The small molecule below binds the protein below.
Small molecule (SMILES): CC(=O)N[C@H]1[C@H](O[C@H]2[C@H](O)[C@@H](NC(C)=O)CO[C@@H]2CO)O[C@H](CO)[C@@H](O)[C@@H]1O

Sequence of chain 1.C:
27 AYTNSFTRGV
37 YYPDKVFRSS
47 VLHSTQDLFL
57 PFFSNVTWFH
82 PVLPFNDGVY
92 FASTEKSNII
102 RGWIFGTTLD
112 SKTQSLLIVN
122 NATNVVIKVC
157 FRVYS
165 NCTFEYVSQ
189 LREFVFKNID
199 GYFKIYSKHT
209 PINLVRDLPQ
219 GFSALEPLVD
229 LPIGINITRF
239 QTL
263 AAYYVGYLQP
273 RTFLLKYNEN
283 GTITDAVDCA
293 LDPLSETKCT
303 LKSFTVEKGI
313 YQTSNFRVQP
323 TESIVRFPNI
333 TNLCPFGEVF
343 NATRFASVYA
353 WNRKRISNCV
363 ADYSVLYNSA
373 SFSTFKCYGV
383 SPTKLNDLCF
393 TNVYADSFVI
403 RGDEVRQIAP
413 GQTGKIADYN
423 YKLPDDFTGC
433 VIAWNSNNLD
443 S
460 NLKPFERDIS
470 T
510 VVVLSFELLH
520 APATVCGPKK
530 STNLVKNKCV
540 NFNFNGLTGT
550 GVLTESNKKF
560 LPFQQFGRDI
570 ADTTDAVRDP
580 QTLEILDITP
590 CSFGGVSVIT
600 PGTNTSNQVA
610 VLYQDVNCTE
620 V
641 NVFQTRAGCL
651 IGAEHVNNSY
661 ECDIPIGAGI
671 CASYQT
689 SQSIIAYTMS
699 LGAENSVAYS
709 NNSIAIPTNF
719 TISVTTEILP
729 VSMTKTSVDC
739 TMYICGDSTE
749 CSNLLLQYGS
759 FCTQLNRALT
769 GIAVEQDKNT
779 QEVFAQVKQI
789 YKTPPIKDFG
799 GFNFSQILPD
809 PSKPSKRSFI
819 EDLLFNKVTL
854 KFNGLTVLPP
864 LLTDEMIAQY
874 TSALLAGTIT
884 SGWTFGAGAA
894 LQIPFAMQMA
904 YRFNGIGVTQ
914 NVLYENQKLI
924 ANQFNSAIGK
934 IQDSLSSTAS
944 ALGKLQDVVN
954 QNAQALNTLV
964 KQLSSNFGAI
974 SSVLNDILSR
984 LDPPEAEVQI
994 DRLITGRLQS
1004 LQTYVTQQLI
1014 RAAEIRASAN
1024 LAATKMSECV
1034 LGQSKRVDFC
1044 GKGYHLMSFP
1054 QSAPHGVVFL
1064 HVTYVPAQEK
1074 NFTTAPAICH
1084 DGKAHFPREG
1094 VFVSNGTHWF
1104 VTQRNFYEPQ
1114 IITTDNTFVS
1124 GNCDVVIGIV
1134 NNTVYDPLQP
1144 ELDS

Binding-site contacts:
Ligand atom O6 contacts residue PHE1103 of chain 1.C at 4.3 Å.
Ligand atom O5 contacts residue PHE1103 of chain 1.C at 3.8 Å.
Ligand atom O7 contacts residue HIS1101 of chain 1.C at 3.5 Å.
Ligand atom C7 contacts residue HIS1101 of chain 1.C at 4.0 Å.
Ligand atom O4 contacts residue HIS1101 of chain 1.C at 3.8 Å.
Ligand atom C7 contacts residue ASN1098 of chain 1.C at 4.0 Å.
Ligand atom C3 contacts residue HIS1101 of chain 1.C at 4.0 Å.
Ligand atom N2 contacts residue THR1100 of chain 1.C at 4.2 Å.
Ligand atom C3 contacts residue ASN1098 of chain 1.C at 3.8 Å.
Ligand atom N2 contacts residue HIS1101 of chain 1.C at 4.2 Å.
Ligand atom C1 contacts residue HIS1101 of chain 1.C at 4.2 Å.
Ligand atom O5 contacts residue HIS1101 of chain 1.C at 4.3 Å.
Ligand atom C4 contacts residue HIS1101 of chain 1.C at 4.1 Å.
Ligand atom C5 contacts residue PHE1103 of chain 1.C at 4.1 Å (hydrophobic).
Ligand atom C8 contacts residue ASN1098 of chain 1.C at 4.2 Å.
Ligand atom C6 contacts residue HIS1101 of chain 1.C at 4.4 Å.
Ligand atom C8 contacts residue THR1100 of chain 1.C at 3.8 Å.
Ligand atom C5 contacts residue ASN1098 of chain 1.C at 3.7 Å.
Ligand atom C5 contacts residue HIS1101 of chain 1.C at 3.7 Å.
Ligand atom C7 contacts residue THR1100 of chain 1.C at 4.4 Å.
Ligand atom C4 contacts residue ASN1098 of chain 1.C at 4.2 Å.
Ligand atom C2 contacts residue ASN1098 of chain 1.C at 2.5 Å.
Ligand atom C6 contacts residue PHE1103 of chain 1.C at 3.5 Å (hydrophobic).
Ligand atom C1 contacts residue ASN1098 of chain 1.C at 1.4 Å.
Ligand atom N2 contacts residue ASN1098 of chain 1.C at 2.9 Å (h-bond).
Ligand atom O5 contacts residue ASN1098 of chain 1.C at 2.4 Å (h-bond).